Binding-site contacts:
Ligand atom C3 contacts residue GLY420 of chain 1.R at 3.5 Å.
Ligand atom O1B contacts residue SER412 of chain 1.R at 4.4 Å.
Ligand atom C7 contacts residue ARG413 of chain 1.R at 4.5 Å.
Ligand atom C5 contacts residue SER418 of chain 1.R at 4.3 Å.
Ligand atom O1A contacts residue SER415 of chain 1.R at 3.6 Å.
Ligand atom O1B contacts residue SER418 of chain 1.R at 2.6 Å (h-bond).
Ligand atom C1 contacts residue ARG413 of chain 1.R at 3.9 Å.
Ligand atom O4 contacts residue SER418 of chain 1.R at 4.2 Å.
Ligand atom C3 contacts residue VAL419 of chain 1.R at 3.9 Å (hydrophobic).
Ligand atom C9 contacts residue ARG413 of chain 1.R at 3.2 Å.
Ligand atom C6 contacts residue VAL419 of chain 1.R at 3.7 Å (hydrophobic).
Ligand atom O6 contacts residue VAL419 of chain 1.R at 4.0 Å.
Ligand atom O8 contacts residue VAL419 of chain 1.R at 3.4 Å.
Ligand atom O1A contacts residue GLY416 of chain 1.R at 3.4 Å (h-bond).
Ligand atom O6 contacts residue SER418 of chain 1.R at 2.4 Å (h-bond).
Ligand atom O1B contacts residue ARG413 of chain 1.R at 2.8 Å (salt-bridge).
Ligand atom O1A contacts residue ARG413 of chain 1.R at 4.4 Å.
Ligand atom O1A contacts residue SER418 of chain 1.R at 2.2 Å (h-bond).
Ligand atom O1B contacts residue SER415 of chain 1.R at 3.8 Å.
Ligand atom C2 contacts residue VAL419 of chain 1.R at 3.7 Å (hydrophobic).
Ligand atom C2 contacts residue SER421 of chain 1.R at 3.9 Å.
Ligand atom C8 contacts residue VAL419 of chain 1.R at 4.3 Å (hydrophobic).
Ligand atom C2 contacts residue SER418 of chain 1.R at 1.4 Å.
Ligand atom C1 contacts residue SER415 of chain 1.R at 4.1 Å.
Ligand atom C1 contacts residue SER418 of chain 1.R at 1.7 Å.
Ligand atom C3 contacts residue SER421 of chain 1.R at 3.7 Å.
Ligand atom C4 contacts residue GLY420 of chain 1.R at 4.3 Å.
Ligand atom C1 contacts residue SER421 of chain 1.R at 4.0 Å.
Ligand atom O8 contacts residue SER418 of chain 1.R at 3.5 Å.
Ligand atom O1A contacts residue SER421 of chain 1.R at 3.2 Å.
Ligand atom C6 contacts residue SER418 of chain 1.R at 3.6 Å.
Ligand atom C4 contacts residue SER418 of chain 1.R at 3.9 Å.
Ligand atom C3 contacts residue SER418 of chain 1.R at 2.7 Å.
Ligand atom C8 contacts residue ARG413 of chain 1.R at 4.5 Å.

The protein below binds the small molecule below.
Small molecule (SMILES): C[C@H](O)[C@H](N)[C@@H]1O[C@](O)(C(=O)O)C[C@H](O)[C@@H]1N

Sequence of chain 1.R:
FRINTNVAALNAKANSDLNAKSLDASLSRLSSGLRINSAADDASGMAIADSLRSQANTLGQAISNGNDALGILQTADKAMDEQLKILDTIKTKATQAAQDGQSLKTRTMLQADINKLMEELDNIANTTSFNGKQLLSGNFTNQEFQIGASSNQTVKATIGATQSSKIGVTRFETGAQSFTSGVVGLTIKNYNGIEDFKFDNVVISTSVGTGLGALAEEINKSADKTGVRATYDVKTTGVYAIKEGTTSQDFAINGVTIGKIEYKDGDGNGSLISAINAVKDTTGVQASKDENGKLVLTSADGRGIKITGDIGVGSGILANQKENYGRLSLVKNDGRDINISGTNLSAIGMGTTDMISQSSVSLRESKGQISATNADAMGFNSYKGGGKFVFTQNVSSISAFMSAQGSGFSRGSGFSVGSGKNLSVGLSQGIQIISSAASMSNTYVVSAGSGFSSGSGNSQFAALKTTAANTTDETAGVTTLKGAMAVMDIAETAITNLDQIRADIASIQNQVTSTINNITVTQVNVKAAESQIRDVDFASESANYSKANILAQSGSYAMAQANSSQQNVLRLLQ